Sequence of chain 1.C:
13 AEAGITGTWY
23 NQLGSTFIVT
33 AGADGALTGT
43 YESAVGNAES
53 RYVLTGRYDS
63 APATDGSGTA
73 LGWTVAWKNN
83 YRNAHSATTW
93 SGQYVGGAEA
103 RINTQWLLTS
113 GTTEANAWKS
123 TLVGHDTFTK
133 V

Sequence of chain 2.A:
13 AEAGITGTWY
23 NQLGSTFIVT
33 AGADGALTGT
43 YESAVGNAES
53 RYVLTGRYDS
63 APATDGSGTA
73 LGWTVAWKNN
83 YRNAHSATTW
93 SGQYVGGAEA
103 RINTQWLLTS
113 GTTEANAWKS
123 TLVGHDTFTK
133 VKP

This protein binds this small molecule.
Small molecule (SMILES): C[C@@H](O)[C@H](NC(=O)[C@H](CC(N)=O)NC(=O)[C@H](CCC(N)=O)NC(=O)[C@@H]1CCCN1C(=O)[C@H](Cc1c[nH]cn1)NC(=O)[C@H](CO)NC(=O)[C@@H]([NH3+])Cc1ccccc1)C(=O)O

Binding-site contacts:
Ligand atom CA contacts residue TRP79 of chain 1.C at 3.7 Å (hydrophobic).
Ligand atom NE2 contacts residue LEU110 of chain 1.C at 3.6 Å.
Ligand atom C contacts residue SER45 of chain 1.C at 3.9 Å.
Ligand atom ND2 contacts residue TRP120 of chain 2.A at 3.7 Å.
Ligand atom CB contacts residue TRP79 of chain 1.C at 3.9 Å (hydrophobic).
Ligand atom O contacts residue SER27 of chain 1.C at 3.5 Å (h-bond).
Ligand atom O contacts residue SER45 of chain 1.C at 3.6 Å.
Ligand atom OE1 contacts residue THR90 of chain 1.C at 2.8 Å (h-bond).
Ligand atom O contacts residue SER45 of chain 1.C at 2.7 Å (h-bond).
Ligand atom CB contacts residue TRP120 of chain 2.A at 3.7 Å (hydrophobic).
Ligand atom OD1 contacts residue LEU25 of chain 1.C at 3.4 Å.
Ligand atom CZ contacts residue SER112 of chain 1.C at 3.5 Å.
Ligand atom CG contacts residue TYR43 of chain 1.C at 3.8 Å (hydrophobic).
Ligand atom CG contacts residue TYR54 of chain 1.C at 3.4 Å (hydrophobic).
Ligand atom CB contacts residue TYR54 of chain 1.C at 3.6 Å (hydrophobic).
Ligand atom O contacts residue TRP120 of chain 2.A at 3.8 Å.
Ligand atom OD1 contacts residue ASN23 of chain 1.C at 3.1 Å (h-bond).
Ligand atom CG contacts residue TRP79 of chain 1.C at 3.8 Å (hydrophobic).
Ligand atom CB contacts residue LEU25 of chain 1.C at 3.8 Å (hydrophobic).
Ligand atom CE1 contacts residue SER112 of chain 1.C at 3.8 Å.
Ligand atom OE1 contacts residue LEU110 of chain 1.C at 3.7 Å.
Ligand atom CB contacts residue LYS121 of chain 2.A at 3.9 Å.
Ligand atom CD2 contacts residue LYS121 of chain 2.A at 3.7 Å.
Ligand atom CE2 contacts residue LEU124 of chain 1.C at 3.7 Å (hydrophobic).
Ligand atom CD2 contacts residue SER88 of chain 1.C at 3.5 Å.
Ligand atom OE1 contacts residue TRP79 of chain 1.C at 3.7 Å.
Ligand atom CB contacts residue TRP79 of chain 1.C at 3.7 Å (hydrophobic).
Ligand atom OD1 contacts residue TYR43 of chain 1.C at 3.6 Å.
Ligand atom CD contacts residue ALA86 of chain 1.C at 3.7 Å (hydrophobic).
Ligand atom CD contacts residue THR90 of chain 1.C at 3.9 Å.
Ligand atom CE1 contacts residue TRP79 of chain 1.C at 3.4 Å (hydrophobic).
Ligand atom CG contacts residue LEU25 of chain 1.C at 3.3 Å (hydrophobic).
Ligand atom NE2 contacts residue SER88 of chain 1.C at 3.0 Å (h-bond).
Ligand atom N contacts residue LYS121 of chain 2.A at 3.5 Å.
Ligand atom ND2 contacts residue LEU25 of chain 1.C at 3.6 Å.
Ligand atom O contacts residue TYR43 of chain 1.C at 2.9 Å (h-bond).
Ligand atom OD1 contacts residue SER27 of chain 1.C at 2.9 Å (h-bond).
Ligand atom CB contacts residue TRP120 of chain 2.A at 3.9 Å (hydrophobic).
Ligand atom NE2 contacts residue TRP108 of chain 1.C at 3.5 Å.
Ligand atom NE2 contacts residue TRP79 of chain 1.C at 3.4 Å.